The protein below binds the small molecule below.
Small molecule (SMILES): O=C(O)COP(=O)(O)O

Binding-site contacts:
Ligand atom P contacts residue GLY232 of chain 1.A at 4.1 Å.
Ligand atom O2 contacts residue ASN11 of chain 1.A at 2.6 Å (h-bond).
Ligand atom C2 contacts residue GLY232 of chain 1.A at 4.3 Å.
Ligand atom C1 contacts residue LYS13 of chain 1.A at 4.0 Å.
Ligand atom C1 contacts residue GLU165 of chain 1.A at 4.1 Å.
Ligand atom C1 contacts residue HIS95 of chain 1.A at 3.2 Å.
Ligand atom O1P contacts residue GLU165 of chain 1.A at 4.0 Å.
Ligand atom O1 contacts residue LEU230 of chain 1.A at 2.8 Å (h-bond).
Ligand atom O2P contacts residue GLY209 of chain 1.A at 3.6 Å (h-bond).
Ligand atom O1 contacts residue HIS95 of chain 1.A at 4.3 Å.
Ligand atom O1 contacts residue VAL231 of chain 1.A at 3.6 Å.
Ligand atom O1P contacts residue HIS95 of chain 1.A at 4.1 Å.
Ligand atom C1 contacts residue LEU230 of chain 1.A at 4.0 Å (hydrophobic).
Ligand atom C1 contacts residue GLY232 of chain 1.A at 4.3 Å.
Ligand atom O2 contacts residue LYS13 of chain 1.A at 4.1 Å.
Ligand atom O2P contacts residue GLY232 of chain 1.A at 3.0 Å (h-bond).
Ligand atom O2 contacts residue GLU165 of chain 1.A at 4.1 Å.
Ligand atom O2P contacts residue LEU230 of chain 1.A at 3.9 Å.
Ligand atom C1 contacts residue VAL231 of chain 1.A at 4.4 Å (hydrophobic).
Ligand atom O1 contacts residue GLY209 of chain 1.A at 4.0 Å.
Ligand atom O1P contacts residue GLY209 of chain 1.A at 3.3 Å (h-bond).
Ligand atom O3P contacts residue GLY209 of chain 1.A at 3.3 Å (h-bond).
Ligand atom O3P contacts residue GLY210 of chain 1.A at 4.0 Å.
Ligand atom O2P contacts residue GLY210 of chain 1.A at 4.0 Å.
Ligand atom O2 contacts residue LEU230 of chain 1.A at 3.8 Å.
Ligand atom O2P contacts residue VAL231 of chain 1.A at 3.9 Å.
Ligand atom O1 contacts residue ASN11 of chain 1.A at 4.2 Å.
Ligand atom O1 contacts residue GLY232 of chain 1.A at 3.6 Å.
Ligand atom O2 contacts residue HIS95 of chain 1.A at 2.5 Å (h-bond).
Ligand atom C1 contacts residue ASN11 of chain 1.A at 3.6 Å.
Ligand atom C2 contacts residue HIS95 of chain 1.A at 3.2 Å.
Ligand atom O3P contacts residue SER211 of chain 1.A at 4.2 Å.
Ligand atom C2 contacts residue GLU165 of chain 1.A at 4.2 Å.
Ligand atom C2 contacts residue ASN11 of chain 1.A at 4.2 Å.
Ligand atom O4P contacts residue GLY232 of chain 1.A at 3.8 Å.
Ligand atom P contacts residue GLY209 of chain 1.A at 3.7 Å.
Ligand atom O1P contacts residue LYS13 of chain 1.A at 3.9 Å.
Ligand atom O4P contacts residue LYS13 of chain 1.A at 3.0 Å (salt-bridge).
Ligand atom C2 contacts residue LYS13 of chain 1.A at 3.2 Å.
Ligand atom P contacts residue LYS13 of chain 1.A at 4.1 Å.

Sequence of chain 1.A:
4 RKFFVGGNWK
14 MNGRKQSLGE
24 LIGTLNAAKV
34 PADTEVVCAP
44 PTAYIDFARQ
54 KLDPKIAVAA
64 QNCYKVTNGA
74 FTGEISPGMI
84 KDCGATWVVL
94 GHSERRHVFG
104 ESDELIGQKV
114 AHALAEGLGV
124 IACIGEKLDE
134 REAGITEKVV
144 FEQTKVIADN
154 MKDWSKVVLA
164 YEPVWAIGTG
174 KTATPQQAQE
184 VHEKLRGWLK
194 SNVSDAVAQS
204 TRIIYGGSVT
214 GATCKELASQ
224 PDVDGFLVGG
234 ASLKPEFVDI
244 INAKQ